Binding-site contacts:
Ligand atom C25 contacts residue SER85 of chain 1.A at 3.5 Å.
Ligand atom C15 contacts residue ILE144 of chain 1.A at 3.8 Å (hydrophobic).
Ligand atom O3 contacts residue TYR269 of chain 1.A at 2.6 Å (h-bond).
Ligand atom C3 contacts residue LEU126 of chain 1.A at 3.9 Å (hydrophobic).
Ligand atom O2 contacts residue SER85 of chain 1.A at 3.1 Å (h-bond).
Ligand atom C2 contacts residue LEU126 of chain 1.A at 4.0 Å (hydrophobic).
Ligand atom C11 contacts residue VAL137 of chain 1.A at 3.8 Å (hydrophobic).
Ligand atom O2 contacts residue LEU265 of chain 1.A at 3.8 Å.
Ligand atom N2 contacts residue THR84 of chain 1.A at 3.8 Å.
Ligand atom S1 contacts residue HIS245 of chain 1.A at 3.5 Å.
Ligand atom O3 contacts residue TYR119 of chain 1.A at 3.2 Å.
Ligand atom C10 contacts residue CYS81 of chain 1.A at 4.0 Å (hydrophobic).
Ligand atom C4 contacts residue LEU126 of chain 1.A at 3.9 Å (hydrophobic).
Ligand atom C27 contacts residue TYR269 of chain 1.A at 3.3 Å (hydrophobic).
Ligand atom O3 contacts residue HIS245 of chain 1.A at 2.7 Å (h-bond).
Ligand atom C27 contacts residue SER85 of chain 1.A at 3.9 Å.
Ligand atom C28 contacts residue VAL249 of chain 1.A at 4.0 Å (hydrophobic).
Ligand atom C15 contacts residue LEU52 of chain 1.A at 3.9 Å (hydrophobic).
Ligand atom C24 contacts residue SER85 of chain 1.A at 3.6 Å.
Ligand atom C12 contacts residue CYS80 of chain 1.A at 4.0 Å (hydrophobic).
Ligand atom C27 contacts residue HIS245 of chain 1.A at 3.9 Å.
Ligand atom C14 contacts residue ILE144 of chain 1.A at 3.8 Å (hydrophobic).
Ligand atom C15 contacts residue ILE46 of chain 1.A at 3.9 Å (hydrophobic).
Ligand atom N1 contacts residue THR84 of chain 1.A at 3.6 Å.
Ligand atom S1 contacts residue ILE159 of chain 1.A at 3.8 Å.
Ligand atom C22 contacts residue ILE159 of chain 1.A at 3.9 Å (hydrophobic).
Ligand atom O2 contacts residue TYR119 of chain 1.A at 2.5 Å (h-bond).
Ligand atom C28 contacts residue PHE78 of chain 1.A at 3.5 Å (hydrophobic).
Ligand atom O2 contacts residue TYR269 of chain 1.A at 3.7 Å.
Ligand atom O1 contacts residue MET135 of chain 1.A at 4.0 Å.
Ligand atom C29 contacts residue GLN82 of chain 1.A at 3.5 Å.
Ligand atom C7 contacts residue THR84 of chain 1.A at 3.6 Å.
Ligand atom C17 contacts residue VAL60 of chain 1.A at 3.9 Å (hydrophobic).
Ligand atom C10 contacts residue THR84 of chain 1.A at 3.6 Å.
Ligand atom C21 contacts residue CYS81 of chain 1.A at 3.6 Å (hydrophobic).
Ligand atom C21 contacts residue MET160 of chain 1.A at 3.6 Å (hydrophobic).
Ligand atom C29 contacts residue CYS81 of chain 1.A at 3.8 Å (hydrophobic).
Ligand atom C1 contacts residue THR84 of chain 1.A at 3.6 Å.
Ligand atom C27 contacts residue TYR119 of chain 1.A at 3.4 Å (hydrophobic).
Ligand atom C22 contacts residue CYS81 of chain 1.A at 3.6 Å (hydrophobic).

Sequence of chain 1.A:
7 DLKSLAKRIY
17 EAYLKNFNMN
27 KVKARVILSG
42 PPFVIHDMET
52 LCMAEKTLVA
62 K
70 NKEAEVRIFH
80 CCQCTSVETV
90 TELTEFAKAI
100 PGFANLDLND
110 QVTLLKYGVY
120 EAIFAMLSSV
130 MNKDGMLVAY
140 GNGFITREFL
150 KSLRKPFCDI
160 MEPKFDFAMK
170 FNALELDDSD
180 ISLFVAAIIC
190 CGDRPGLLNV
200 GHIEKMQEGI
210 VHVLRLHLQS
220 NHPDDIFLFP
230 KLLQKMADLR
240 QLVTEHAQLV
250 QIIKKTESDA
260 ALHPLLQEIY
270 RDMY

This protein binds this small molecule.
Small molecule (SMILES): CC(C)(Sc1ccc(CCN(CCCCC2CCCCC2)C(=O)NC2CCCCC2)cc1)C(=O)O